Sequence of chain 1.C:
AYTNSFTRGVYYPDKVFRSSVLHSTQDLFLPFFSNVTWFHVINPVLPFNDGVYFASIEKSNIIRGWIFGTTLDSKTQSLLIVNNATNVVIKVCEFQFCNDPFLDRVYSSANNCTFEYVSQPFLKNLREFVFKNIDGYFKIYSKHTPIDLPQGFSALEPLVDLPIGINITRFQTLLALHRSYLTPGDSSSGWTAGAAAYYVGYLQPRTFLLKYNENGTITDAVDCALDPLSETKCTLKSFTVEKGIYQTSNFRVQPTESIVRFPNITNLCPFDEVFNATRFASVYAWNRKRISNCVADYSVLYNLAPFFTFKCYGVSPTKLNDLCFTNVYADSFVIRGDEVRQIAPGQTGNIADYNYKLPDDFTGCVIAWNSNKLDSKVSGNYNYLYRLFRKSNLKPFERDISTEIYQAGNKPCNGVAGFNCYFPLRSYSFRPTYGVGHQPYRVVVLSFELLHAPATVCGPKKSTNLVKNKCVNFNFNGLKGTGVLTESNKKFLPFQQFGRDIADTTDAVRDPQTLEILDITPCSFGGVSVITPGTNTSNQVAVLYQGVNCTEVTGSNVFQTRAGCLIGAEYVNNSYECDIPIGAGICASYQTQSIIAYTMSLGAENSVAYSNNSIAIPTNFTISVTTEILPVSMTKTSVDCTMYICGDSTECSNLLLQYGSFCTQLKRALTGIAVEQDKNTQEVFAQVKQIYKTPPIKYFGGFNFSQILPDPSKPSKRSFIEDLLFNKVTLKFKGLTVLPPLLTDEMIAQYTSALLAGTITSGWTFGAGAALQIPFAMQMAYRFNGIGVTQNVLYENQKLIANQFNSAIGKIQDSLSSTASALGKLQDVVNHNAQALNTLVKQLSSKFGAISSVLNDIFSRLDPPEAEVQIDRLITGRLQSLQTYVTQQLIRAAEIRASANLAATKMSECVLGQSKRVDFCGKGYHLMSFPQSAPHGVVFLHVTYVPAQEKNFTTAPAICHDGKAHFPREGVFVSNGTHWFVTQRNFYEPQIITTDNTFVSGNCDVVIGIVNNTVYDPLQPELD

A small-molecule ligand and the protein it binds are described below.
Small molecule (SMILES): CC(=O)N[C@@H]1[C@@H](O)[C@H](O)[C@@H](CO)O[C@H]1O

Binding-site contacts:
Ligand atom C2 contacts residue ASN600 of chain 1.C at 2.5 Å.
Ligand atom N2 contacts residue ASN600 of chain 1.C at 2.9 Å (h-bond).
Ligand atom C1 contacts residue ASN600 of chain 1.C at 1.4 Å.
Ligand atom C4 contacts residue ASN600 of chain 1.C at 4.2 Å.
Ligand atom C3 contacts residue ASN600 of chain 1.C at 3.8 Å.
Ligand atom C7 contacts residue ASN600 of chain 1.C at 3.1 Å.
Ligand atom C8 contacts residue ASN600 of chain 1.C at 4.3 Å.
Ligand atom C5 contacts residue ASN600 of chain 1.C at 3.7 Å.
Ligand atom O5 contacts residue ASN600 of chain 1.C at 2.4 Å (h-bond).
Ligand atom O7 contacts residue ASN600 of chain 1.C at 3.0 Å (h-bond).